The protein below binds the small molecule below.
Small molecule (SMILES): Nc1nc2ncc(CNc3ccc(C(=O)O)cc3)nc2c(=O)[nH]1

Binding-site contacts:
Ligand atom N2 contacts residue LEU220 of chain 1.A at 3.7 Å.
Ligand atom CBX contacts residue LYS226 of chain 1.A at 3.7 Å.
Ligand atom OXT contacts residue LYS226 of chain 1.A at 3.7 Å.
Ligand atom C2 contacts residue ASN120 of chain 1.A at 3.6 Å.
Ligand atom N8 contacts residue ARG261 of chain 1.A at 3.4 Å.
Ligand atom C8A contacts residue ARG261 of chain 1.A at 3.6 Å.
Ligand atom CBV contacts residue ARG227 of chain 1.A at 3.5 Å.
Ligand atom N3 contacts residue ASP190 of chain 1.A at 2.6 Å (salt-bridge).
Ligand atom CAQ contacts residue PHE195 of chain 1.A at 3.8 Å (hydrophobic).
Ligand atom N5 contacts residue PHE195 of chain 1.A at 3.3 Å.
Ligand atom O4 contacts residue LYS226 of chain 1.A at 2.7 Å (salt-bridge).
Ligand atom OXT contacts residue ARG227 of chain 1.A at 2.9 Å (salt-bridge).
Ligand atom CAR contacts residue SO41 of chain 1.D at 3.8 Å.
Ligand atom C4A contacts residue ARG261 of chain 1.A at 3.5 Å.
Ligand atom C4 contacts residue ASP190 of chain 1.A at 3.8 Å.
Ligand atom O4 contacts residue GLY222 of chain 1.A at 3.2 Å (h-bond).
Ligand atom OAJ contacts residue ARG227 of chain 1.A at 3.4 Å (salt-bridge).
Ligand atom CAS contacts residue GLY194 of chain 1.A at 3.6 Å.
Ligand atom N5 contacts residue LYS226 of chain 1.A at 3.1 Å (salt-bridge).
Ligand atom N5 contacts residue ARG261 of chain 1.A at 3.5 Å (salt-bridge).
Ligand atom C6 contacts residue ARG261 of chain 1.A at 3.3 Å.
Ligand atom N10 contacts residue PHE195 of chain 1.A at 3.2 Å.
Ligand atom N1 contacts residue ASN120 of chain 1.A at 3.1 Å (h-bond).
Ligand atom CBY contacts residue LYS226 of chain 1.A at 3.7 Å.
Ligand atom N2 contacts residue ASP190 of chain 1.A at 2.8 Å (salt-bridge).
Ligand atom N2 contacts residue ASN120 of chain 1.A at 2.7 Å (h-bond).
Ligand atom C7 contacts residue ARG261 of chain 1.A at 3.4 Å.
Ligand atom C2 contacts residue ASP190 of chain 1.A at 3.2 Å.
Ligand atom C4A contacts residue PHE195 of chain 1.A at 3.6 Å (hydrophobic).
Ligand atom C9 contacts residue SO41 of chain 1.D at 3.3 Å.
Ligand atom C6 contacts residue PHE195 of chain 1.A at 3.6 Å (hydrophobic).
Ligand atom C2 contacts residue MET144 of chain 1.A at 3.6 Å (hydrophobic).
Ligand atom C4A contacts residue LYS226 of chain 1.A at 3.8 Å.
Ligand atom N1 contacts residue ARG261 of chain 1.A at 3.6 Å.
Ligand atom C8A contacts residue ASP101 of chain 1.A at 3.8 Å.
Ligand atom N8 contacts residue ASP101 of chain 1.A at 2.8 Å (salt-bridge).
Ligand atom C7 contacts residue ASP101 of chain 1.A at 3.6 Å.
Ligand atom CAT contacts residue LYS226 of chain 1.A at 3.8 Å.
Ligand atom C4 contacts residue LYS226 of chain 1.A at 3.5 Å.
Ligand atom N3 contacts residue MET144 of chain 1.A at 3.5 Å (h-bond).

Sequence of chain 1.A:
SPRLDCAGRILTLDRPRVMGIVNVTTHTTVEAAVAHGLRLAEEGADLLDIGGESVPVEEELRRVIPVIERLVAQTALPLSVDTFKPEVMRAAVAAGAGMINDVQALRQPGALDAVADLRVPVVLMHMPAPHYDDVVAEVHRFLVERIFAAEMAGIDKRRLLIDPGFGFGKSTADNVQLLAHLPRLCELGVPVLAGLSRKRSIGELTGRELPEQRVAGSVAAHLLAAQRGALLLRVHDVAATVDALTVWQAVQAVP